The small molecule below binds the protein below.
Small molecule (SMILES): CC(=O)N[C@H]1[C@H](O[C@H]2[C@H](O)[C@@H](NC(C)=O)CO[C@@H]2CO)O[C@H](CO)[C@@H](O[C@@H]2O[C@H](CO[C@H]3O[C@H](CO)[C@@H](O)[C@H](O)[C@@H]3O)[C@@H](O)[C@H](O)[C@@H]2O)[C@@H]1O

Sequence of chain 1.A:
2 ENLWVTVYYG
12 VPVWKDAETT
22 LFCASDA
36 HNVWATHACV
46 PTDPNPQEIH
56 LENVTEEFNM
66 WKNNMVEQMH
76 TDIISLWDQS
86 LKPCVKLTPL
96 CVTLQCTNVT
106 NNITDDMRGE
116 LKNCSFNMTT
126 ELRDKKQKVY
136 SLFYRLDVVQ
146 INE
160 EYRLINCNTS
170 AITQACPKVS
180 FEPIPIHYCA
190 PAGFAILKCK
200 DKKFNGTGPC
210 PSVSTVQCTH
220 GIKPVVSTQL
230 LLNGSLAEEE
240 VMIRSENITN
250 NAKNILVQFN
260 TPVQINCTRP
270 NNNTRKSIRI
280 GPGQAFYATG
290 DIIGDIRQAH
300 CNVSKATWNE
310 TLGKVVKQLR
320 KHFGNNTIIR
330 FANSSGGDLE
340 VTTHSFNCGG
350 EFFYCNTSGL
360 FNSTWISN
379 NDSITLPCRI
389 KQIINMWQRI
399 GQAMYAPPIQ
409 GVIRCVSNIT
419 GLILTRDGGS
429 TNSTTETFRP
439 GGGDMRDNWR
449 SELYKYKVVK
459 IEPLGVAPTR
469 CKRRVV

Binding-site contacts:
Ligand atom O7 contacts residue PRO385 of chain 1.A at 4.1 Å.
Ligand atom O6 contacts residue NAG2 of chain 1.V at 3.2 Å.
Ligand atom C7 contacts residue ASN355 of chain 1.A at 3.5 Å.
Ligand atom C4 contacts residue ASN355 of chain 1.A at 4.2 Å.
Ligand atom C6 contacts residue ASN332 of chain 1.A at 4.2 Å.
Ligand atom N2 contacts residue NAG1 of chain 1.V at 4.1 Å.
Ligand atom C5 contacts residue ASN332 of chain 1.A at 4.1 Å.
Ligand atom O7 contacts residue NAG1 of chain 1.V at 4.3 Å.
Ligand atom O6 contacts residue SER357 of chain 1.A at 2.7 Å (h-bond).
Ligand atom C6 contacts residue SER357 of chain 1.A at 3.7 Å.
Ligand atom C7 contacts residue NAG1 of chain 1.V at 4.0 Å.
Ligand atom C2 contacts residue NAG1 of chain 1.V at 4.4 Å.
Ligand atom O6 contacts residue GLY358 of chain 1.A at 4.4 Å.
Ligand atom C1 contacts residue SER357 of chain 1.A at 3.4 Å.
Ligand atom O6 contacts residue NAG1 of chain 1.V at 4.4 Å.
Ligand atom N2 contacts residue ASN355 of chain 1.A at 3.0 Å (h-bond).
Ligand atom C5 contacts residue NAG1 of chain 1.V at 3.8 Å.
Ligand atom C6 contacts residue NAG1 of chain 1.V at 3.9 Å.
Ligand atom O6 contacts residue MAN6 of chain 1.V at 4.0 Å.
Ligand atom C2 contacts residue ASN355 of chain 1.A at 2.5 Å.
Ligand atom C8 contacts residue NAG1 of chain 1.AB at 3.7 Å.
Ligand atom C3 contacts residue NAG1 of chain 1.V at 4.1 Å.
Ligand atom C3 contacts residue ASN355 of chain 1.A at 3.8 Å.
Ligand atom C6 contacts residue NAG2 of chain 1.V at 4.3 Å.
Ligand atom C5 contacts residue SER357 of chain 1.A at 3.6 Å.
Ligand atom O5 contacts residue SER357 of chain 1.A at 2.6 Å (h-bond).
Ligand atom O5 contacts residue ASN355 of chain 1.A at 2.4 Å (h-bond).
Ligand atom O5 contacts residue NAG2 of chain 1.V at 4.2 Å.
Ligand atom C1 contacts residue NAG1 of chain 1.V at 4.1 Å.
Ligand atom C8 contacts residue NAG1 of chain 1.V at 4.4 Å.
Ligand atom O6 contacts residue BMA3 of chain 1.V at 4.2 Å.
Ligand atom O4 contacts residue NAG1 of chain 1.V at 3.7 Å.
Ligand atom O7 contacts residue ASN355 of chain 1.A at 3.7 Å.
Ligand atom C6 contacts residue MAN6 of chain 1.V at 4.4 Å.
Ligand atom C5 contacts residue ASN355 of chain 1.A at 3.8 Å.
Ligand atom O6 contacts residue ASN332 of chain 1.A at 4.1 Å.
Ligand atom C1 contacts residue ASN355 of chain 1.A at 1.5 Å.